Sequence of chain 1.E:
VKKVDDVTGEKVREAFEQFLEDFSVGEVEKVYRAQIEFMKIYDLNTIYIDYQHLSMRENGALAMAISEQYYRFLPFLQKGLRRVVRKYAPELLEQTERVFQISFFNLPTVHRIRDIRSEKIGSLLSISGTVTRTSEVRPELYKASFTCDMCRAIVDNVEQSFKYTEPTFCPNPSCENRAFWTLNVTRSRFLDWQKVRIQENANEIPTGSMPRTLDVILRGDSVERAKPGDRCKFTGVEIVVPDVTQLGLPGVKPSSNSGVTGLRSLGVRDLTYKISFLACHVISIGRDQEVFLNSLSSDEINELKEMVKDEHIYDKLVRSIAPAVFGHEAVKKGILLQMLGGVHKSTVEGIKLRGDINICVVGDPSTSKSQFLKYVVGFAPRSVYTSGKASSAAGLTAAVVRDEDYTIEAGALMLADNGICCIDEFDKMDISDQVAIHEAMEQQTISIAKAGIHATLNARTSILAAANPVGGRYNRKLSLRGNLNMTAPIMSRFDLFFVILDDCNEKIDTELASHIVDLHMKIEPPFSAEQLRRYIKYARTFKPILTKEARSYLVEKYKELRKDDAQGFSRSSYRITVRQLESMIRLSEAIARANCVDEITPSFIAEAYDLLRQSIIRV

Sequence of chain 1.C:
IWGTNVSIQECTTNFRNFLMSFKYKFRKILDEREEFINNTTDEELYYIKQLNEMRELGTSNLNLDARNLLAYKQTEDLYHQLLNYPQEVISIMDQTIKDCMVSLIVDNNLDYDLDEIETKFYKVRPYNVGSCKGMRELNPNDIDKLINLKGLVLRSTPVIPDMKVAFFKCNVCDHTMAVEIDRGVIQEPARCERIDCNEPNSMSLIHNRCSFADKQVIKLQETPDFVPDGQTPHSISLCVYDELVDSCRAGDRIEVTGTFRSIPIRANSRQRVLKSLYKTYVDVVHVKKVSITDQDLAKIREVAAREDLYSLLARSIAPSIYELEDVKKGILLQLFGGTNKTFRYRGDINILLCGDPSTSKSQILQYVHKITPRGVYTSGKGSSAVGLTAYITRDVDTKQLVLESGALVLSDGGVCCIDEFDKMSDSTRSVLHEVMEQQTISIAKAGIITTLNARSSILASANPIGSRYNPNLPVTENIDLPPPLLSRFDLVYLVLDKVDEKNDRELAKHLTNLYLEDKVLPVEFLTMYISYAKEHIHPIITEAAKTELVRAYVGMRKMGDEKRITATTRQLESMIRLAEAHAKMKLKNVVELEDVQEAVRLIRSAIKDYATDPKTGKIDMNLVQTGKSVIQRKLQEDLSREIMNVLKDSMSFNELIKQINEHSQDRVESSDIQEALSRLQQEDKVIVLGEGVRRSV

Binding-site contacts:
Ligand atom O3G contacts residue LYS581 of chain 1.E at 2.7 Å (salt-bridge).
Ligand atom PG contacts residue MG1 of chain 1.CA at 3.1 Å.
Ligand atom O3' contacts residue GLU799 of chain 1.C at 2.3 Å (salt-bridge).
Ligand atom N7 contacts residue SER580 of chain 1.E at 3.3 Å.
Ligand atom S1G contacts residue ARG701 of chain 1.C at 2.6 Å (salt-bridge).
Ligand atom S1G contacts residue PRO577 of chain 1.E at 3.2 Å (h-bond).
Ligand atom O2A contacts residue GLN583 of chain 1.E at 2.4 Å (h-bond).
Ligand atom O5' contacts residue THR579 of chain 1.E at 2.8 Å (h-bond).
Ligand atom C8 contacts residue SER578 of chain 1.E at 3.5 Å.
Ligand atom O1B contacts residue ARG701 of chain 1.C at 2.7 Å (salt-bridge).
Ligand atom O3G contacts residue PRO577 of chain 1.E at 3.4 Å.
Ligand atom O2B contacts residue PRO577 of chain 1.E at 2.2 Å (h-bond).
Ligand atom N1 contacts residue VAL537 of chain 1.E at 3.5 Å.
Ligand atom O3G contacts residue ASN683 of chain 1.E at 2.2 Å (h-bond).
Ligand atom N1 contacts residue PHE538 of chain 1.E at 3.0 Å (h-bond).
Ligand atom O3A contacts residue THR579 of chain 1.E at 2.8 Å (h-bond).
Ligand atom O2A contacts residue SER580 of chain 1.E at 3.3 Å.
Ligand atom O2' contacts residue GLN583 of chain 1.E at 3.0 Å (h-bond).
Ligand atom C2 contacts residue ALA536 of chain 1.E at 3.4 Å (hydrophobic).
Ligand atom O3B contacts residue LYS581 of chain 1.E at 3.3 Å.
Ligand atom O3B contacts residue MG1 of chain 1.CA at 3.1 Å.
Ligand atom O2G contacts residue GLU640 of chain 1.E at 3.4 Å (salt-bridge).
Ligand atom O1B contacts residue MG1 of chain 1.CA at 2.1 Å.
Ligand atom PB contacts residue SER582 of chain 1.E at 3.2 Å.
Ligand atom O2B contacts residue ARG701 of chain 1.C at 3.3 Å (salt-bridge).
Ligand atom O3A contacts residue SER582 of chain 1.E at 3.2 Å (h-bond).
Ligand atom C5 contacts residue SER580 of chain 1.E at 3.5 Å.
Ligand atom O2G contacts residue MG1 of chain 1.CA at 2.1 Å.
Ligand atom O2A contacts residue SER582 of chain 1.E at 3.0 Å (h-bond).
Ligand atom N6 contacts residue PHE538 of chain 1.E at 3.1 Å (h-bond).
Ligand atom N6 contacts residue LEU727 of chain 1.E at 3.5 Å.
Ligand atom O3B contacts residue SER582 of chain 1.E at 3.5 Å (h-bond).
Ligand atom O3B contacts residue PRO577 of chain 1.E at 3.3 Å (h-bond).
Ligand atom PB contacts residue MG1 of chain 1.CA at 3.1 Å.
Ligand atom N3 contacts residue ILE731 of chain 1.E at 3.4 Å.
Ligand atom PB contacts residue ARG701 of chain 1.C at 3.5 Å.
Ligand atom PB contacts residue PRO577 of chain 1.E at 3.3 Å.
Ligand atom O1B contacts residue SER582 of chain 1.E at 2.5 Å (h-bond).
Ligand atom PA contacts residue THR579 of chain 1.E at 3.3 Å.
Ligand atom O1A contacts residue SER582 of chain 1.E at 3.3 Å.

A protein and the small-molecule ligand that binds it are described below.
Small molecule (SMILES): Nc1ncnc2c1ncn2[C@@H]1O[C@H](COP(=O)(O)OP(=O)(O)OP(O)(O)=S)[C@@H](O)[C@H]1O